This protein binds this small molecule.
Small molecule (SMILES): CC[C@H](C)[C@H](N)C(=O)N[C@@H](CO)C(=O)N[C@@H](CCC(=O)O)C(=O)N[C@H](C=O)C(C)C

Binding-site contacts:
Ligand atom CA contacts residue ALA2 of chain 2.E at 4.0 Å (hydrophobic).
Ligand atom O contacts residue SER6 of chain 2.E at 4.1 Å.
Ligand atom CA contacts residue VAL4 of chain 2.E at 3.5 Å (hydrophobic).
Ligand atom CB contacts residue VAL4 of chain 2.E at 4.3 Å (hydrophobic).
Ligand atom C contacts residue GLN3 of chain 2.E at 3.9 Å.
Ligand atom O contacts residue VAL4 of chain 2.E at 3.8 Å.
Ligand atom CG2 contacts residue ALA2 of chain 2.E at 4.0 Å (hydrophobic).
Ligand atom CB contacts residue GLN3 of chain 2.E at 4.4 Å.
Ligand atom CG2 contacts residue GLN3 of chain 2.E at 3.4 Å.
Ligand atom O contacts residue GLN3 of chain 2.E at 3.1 Å (h-bond).
Ligand atom CB contacts residue ALA2 of chain 2.E at 3.4 Å (hydrophobic).
Ligand atom C contacts residue ALA2 of chain 2.E at 4.3 Å (hydrophobic).
Ligand atom C contacts residue VAL4 of chain 2.E at 4.0 Å (hydrophobic).
Ligand atom CB contacts residue VAL4 of chain 2.E at 4.5 Å (hydrophobic).
Ligand atom N contacts residue ALA2 of chain 2.E at 3.0 Å (h-bond).
Ligand atom CG1 contacts residue GLN3 of chain 2.E at 4.1 Å.
Ligand atom CA contacts residue ALA2 of chain 2.E at 3.5 Å (hydrophobic).
Ligand atom C contacts residue ALA2 of chain 2.E at 3.7 Å (hydrophobic).
Ligand atom CA contacts residue GLN3 of chain 2.E at 4.2 Å.
Ligand atom CB contacts residue GLN3 of chain 2.E at 3.4 Å.
Ligand atom C contacts residue VAL4 of chain 2.E at 3.6 Å (hydrophobic).
Ligand atom OE1 contacts residue VAL4 of chain 2.E at 3.5 Å.
Ligand atom OG contacts residue GLN3 of chain 2.E at 3.3 Å (h-bond).
Ligand atom CB contacts residue ALA2 of chain 2.E at 4.3 Å (hydrophobic).
Ligand atom O contacts residue VAL4 of chain 2.E at 2.9 Å (h-bond).
Ligand atom N contacts residue VAL4 of chain 2.E at 3.0 Å (h-bond).
Ligand atom CG2 contacts residue SER5 of chain 2.E at 3.7 Å.
Ligand atom O contacts residue ALA2 of chain 2.E at 3.9 Å.
Ligand atom CA contacts residue VAL4 of chain 2.E at 4.0 Å (hydrophobic).
Ligand atom O contacts residue SER5 of chain 2.E at 3.8 Å.
Ligand atom OE2 contacts residue VAL4 of chain 2.E at 3.6 Å.
Ligand atom OE1 contacts residue ASN25 of chain 2.E at 4.4 Å.
Ligand atom C contacts residue VAL4 of chain 2.E at 4.2 Å (hydrophobic).
Ligand atom CG2 contacts residue VAL4 of chain 2.E at 3.8 Å (hydrophobic).
Ligand atom CD contacts residue VAL4 of chain 2.E at 3.8 Å (hydrophobic).

Sequence of chain 2.E:
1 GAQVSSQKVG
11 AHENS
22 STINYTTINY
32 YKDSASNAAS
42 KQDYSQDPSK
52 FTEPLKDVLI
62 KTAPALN